Sequence of chain 2.B:
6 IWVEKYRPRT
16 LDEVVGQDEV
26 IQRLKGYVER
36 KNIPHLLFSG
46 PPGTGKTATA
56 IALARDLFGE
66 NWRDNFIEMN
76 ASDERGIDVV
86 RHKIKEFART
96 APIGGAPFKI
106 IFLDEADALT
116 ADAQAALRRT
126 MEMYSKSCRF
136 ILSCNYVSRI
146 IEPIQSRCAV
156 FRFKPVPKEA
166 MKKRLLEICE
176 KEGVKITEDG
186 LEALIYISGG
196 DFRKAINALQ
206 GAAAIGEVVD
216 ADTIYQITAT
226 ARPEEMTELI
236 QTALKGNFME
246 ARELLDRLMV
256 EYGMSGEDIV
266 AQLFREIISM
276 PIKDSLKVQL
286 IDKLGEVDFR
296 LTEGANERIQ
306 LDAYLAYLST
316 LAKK

A small-molecule ligand and the protein it binds are described below.
Small molecule (SMILES): Nc1ncnc2c1ncn2[C@@H]1O[C@H](CO[P](=O)(O)O[P](=O)(O)NP(=O)(O)O)[C@@H](O)[C@H]1O

Binding-site contacts:
Ligand atom O2G contacts residue GLY50 of chain 2.B at 3.3 Å.
Ligand atom PG contacts residue LYS51 of chain 2.B at 3.5 Å.
Ligand atom O1G contacts residue LYS51 of chain 2.B at 3.4 Å.
Ligand atom O2G contacts residue THR52 of chain 2.B at 2.6 Å (h-bond).
Ligand atom N1 contacts residue VAL20 of chain 2.B at 3.2 Å (h-bond).
Ligand atom O2' contacts residue VAL8 of chain 2.B at 2.7 Å (h-bond).
Ligand atom O2A contacts residue ALA53 of chain 2.B at 2.6 Å (h-bond).
Ligand atom O2G contacts residue LYS51 of chain 2.B at 2.7 Å (salt-bridge).
Ligand atom N7 contacts residue GLY50 of chain 2.B at 3.6 Å.
Ligand atom O2' contacts residue ARG12 of chain 2.B at 2.9 Å (salt-bridge).
Ligand atom C8 contacts residue PHE197 of chain 2.B at 3.5 Å (hydrophobic).
Ligand atom N7 contacts residue PHE197 of chain 2.B at 3.5 Å.
Ligand atom C2' contacts residue VAL8 of chain 2.B at 3.6 Å (hydrophobic).
Ligand atom O3G contacts residue GLY48 of chain 2.B at 3.3 Å (h-bond).
Ligand atom C2 contacts residue PHE197 of chain 2.B at 3.6 Å (hydrophobic).
Ligand atom N7 contacts residue THR49 of chain 2.B at 3.5 Å.
Ligand atom O2A contacts residue THR52 of chain 2.B at 3.2 Å (h-bond).
Ligand atom N3 contacts residue PRO13 of chain 2.B at 3.6 Å.
Ligand atom N6 contacts residue VAL20 of chain 2.B at 3.4 Å (h-bond).
Ligand atom C6 contacts residue PHE197 of chain 2.B at 3.3 Å (hydrophobic).
Ligand atom PG contacts residue GLY48 of chain 2.B at 3.6 Å.
Ligand atom N1 contacts residue PHE197 of chain 2.B at 3.4 Å.
Ligand atom O1A contacts residue GLY50 of chain 2.B at 3.0 Å (h-bond).
Ligand atom O2' contacts residue TYR11 of chain 2.B at 3.2 Å.
Ligand atom C4 contacts residue PHE197 of chain 2.B at 3.4 Å (hydrophobic).
Ligand atom O3' contacts residue VAL8 of chain 2.B at 2.8 Å (h-bond).
Ligand atom O3G contacts residue GLY50 of chain 2.B at 2.7 Å (h-bond).
Ligand atom C3' contacts residue VAL8 of chain 2.B at 3.4 Å (hydrophobic).
Ligand atom O1B contacts residue ARG198 of chain 2.B at 2.7 Å (salt-bridge).
Ligand atom O2B contacts residue THR52 of chain 2.B at 2.5 Å (h-bond).
Ligand atom N3B contacts residue GLY48 of chain 2.B at 2.7 Å (h-bond).
Ligand atom N6 contacts residue THR49 of chain 2.B at 2.6 Å (h-bond).
Ligand atom C5 contacts residue PHE197 of chain 2.B at 3.1 Å (hydrophobic).
Ligand atom O1A contacts residue THR49 of chain 2.B at 3.2 Å (h-bond).
Ligand atom O3G contacts residue LYS51 of chain 2.B at 3.2 Å (salt-bridge).
Ligand atom O3G contacts residue THR49 of chain 2.B at 2.6 Å (h-bond).
Ligand atom O3' contacts residue ARG12 of chain 2.B at 3.5 Å.
Ligand atom O2A contacts residue GLY50 of chain 2.B at 3.3 Å.
Ligand atom O1A contacts residue GLY48 of chain 2.B at 3.3 Å.
Ligand atom C6 contacts residue THR49 of chain 2.B at 3.6 Å.